A small-molecule ligand and the protein it binds are described below.
Small molecule (SMILES): CC(=O)N[C@@H]1[C@@H](O)[C@H](O)[C@@H](CO)O[C@H]1O

Binding-site contacts:
Ligand atom C3 contacts residue GLN161 of chain 1.A at 3.6 Å.
Ligand atom O5 contacts residue ASN110 of chain 1.A at 2.4 Å (h-bond).
Ligand atom O5 contacts residue ASN113 of chain 1.A at 4.0 Å.
Ligand atom O5 contacts residue PHE163 of chain 1.A at 3.7 Å.
Ligand atom C3 contacts residue ASN113 of chain 1.A at 4.3 Å.
Ligand atom O7 contacts residue ASN113 of chain 1.A at 4.4 Å.
Ligand atom O3 contacts residue ASN113 of chain 1.A at 4.4 Å.
Ligand atom C5 contacts residue PHE163 of chain 1.A at 4.2 Å (hydrophobic).
Ligand atom O7 contacts residue VAL115 of chain 1.A at 3.3 Å.
Ligand atom C1 contacts residue ASN113 of chain 1.A at 4.3 Å.
Ligand atom C4 contacts residue ASN110 of chain 1.A at 4.3 Å.
Ligand atom C1 contacts residue ASN110 of chain 1.A at 1.4 Å.
Ligand atom C2 contacts residue GLN161 of chain 1.A at 4.4 Å.
Ligand atom C2 contacts residue ASN113 of chain 1.A at 3.8 Å.
Ligand atom C8 contacts residue VAL108 of chain 1.A at 3.6 Å (hydrophobic).
Ligand atom C7 contacts residue ASN110 of chain 1.A at 4.1 Å.
Ligand atom C5 contacts residue ASN110 of chain 1.A at 3.7 Å.
Ligand atom C7 contacts residue VAL108 of chain 1.A at 4.1 Å (hydrophobic).
Ligand atom C4 contacts residue ASN113 of chain 1.A at 4.1 Å.
Ligand atom C7 contacts residue VAL115 of chain 1.A at 4.2 Å (hydrophobic).
Ligand atom C4 contacts residue GLN161 of chain 1.A at 3.7 Å.
Ligand atom C2 contacts residue ASN110 of chain 1.A at 2.5 Å.
Ligand atom O3 contacts residue GLN161 of chain 1.A at 2.5 Å (h-bond).
Ligand atom C3 contacts residue ASN110 of chain 1.A at 3.8 Å.
Ligand atom O7 contacts residue GLN161 of chain 1.A at 3.8 Å.
Ligand atom C6 contacts residue PHE163 of chain 1.A at 3.4 Å (hydrophobic).
Ligand atom O6 contacts residue PHE163 of chain 1.A at 4.1 Å.
Ligand atom N2 contacts residue ASN110 of chain 1.A at 2.9 Å (h-bond).
Ligand atom O4 contacts residue GLN161 of chain 1.A at 3.8 Å.
Ligand atom C8 contacts residue PHE145 of chain 1.A at 3.7 Å (hydrophobic).

Sequence of chain 1.A:
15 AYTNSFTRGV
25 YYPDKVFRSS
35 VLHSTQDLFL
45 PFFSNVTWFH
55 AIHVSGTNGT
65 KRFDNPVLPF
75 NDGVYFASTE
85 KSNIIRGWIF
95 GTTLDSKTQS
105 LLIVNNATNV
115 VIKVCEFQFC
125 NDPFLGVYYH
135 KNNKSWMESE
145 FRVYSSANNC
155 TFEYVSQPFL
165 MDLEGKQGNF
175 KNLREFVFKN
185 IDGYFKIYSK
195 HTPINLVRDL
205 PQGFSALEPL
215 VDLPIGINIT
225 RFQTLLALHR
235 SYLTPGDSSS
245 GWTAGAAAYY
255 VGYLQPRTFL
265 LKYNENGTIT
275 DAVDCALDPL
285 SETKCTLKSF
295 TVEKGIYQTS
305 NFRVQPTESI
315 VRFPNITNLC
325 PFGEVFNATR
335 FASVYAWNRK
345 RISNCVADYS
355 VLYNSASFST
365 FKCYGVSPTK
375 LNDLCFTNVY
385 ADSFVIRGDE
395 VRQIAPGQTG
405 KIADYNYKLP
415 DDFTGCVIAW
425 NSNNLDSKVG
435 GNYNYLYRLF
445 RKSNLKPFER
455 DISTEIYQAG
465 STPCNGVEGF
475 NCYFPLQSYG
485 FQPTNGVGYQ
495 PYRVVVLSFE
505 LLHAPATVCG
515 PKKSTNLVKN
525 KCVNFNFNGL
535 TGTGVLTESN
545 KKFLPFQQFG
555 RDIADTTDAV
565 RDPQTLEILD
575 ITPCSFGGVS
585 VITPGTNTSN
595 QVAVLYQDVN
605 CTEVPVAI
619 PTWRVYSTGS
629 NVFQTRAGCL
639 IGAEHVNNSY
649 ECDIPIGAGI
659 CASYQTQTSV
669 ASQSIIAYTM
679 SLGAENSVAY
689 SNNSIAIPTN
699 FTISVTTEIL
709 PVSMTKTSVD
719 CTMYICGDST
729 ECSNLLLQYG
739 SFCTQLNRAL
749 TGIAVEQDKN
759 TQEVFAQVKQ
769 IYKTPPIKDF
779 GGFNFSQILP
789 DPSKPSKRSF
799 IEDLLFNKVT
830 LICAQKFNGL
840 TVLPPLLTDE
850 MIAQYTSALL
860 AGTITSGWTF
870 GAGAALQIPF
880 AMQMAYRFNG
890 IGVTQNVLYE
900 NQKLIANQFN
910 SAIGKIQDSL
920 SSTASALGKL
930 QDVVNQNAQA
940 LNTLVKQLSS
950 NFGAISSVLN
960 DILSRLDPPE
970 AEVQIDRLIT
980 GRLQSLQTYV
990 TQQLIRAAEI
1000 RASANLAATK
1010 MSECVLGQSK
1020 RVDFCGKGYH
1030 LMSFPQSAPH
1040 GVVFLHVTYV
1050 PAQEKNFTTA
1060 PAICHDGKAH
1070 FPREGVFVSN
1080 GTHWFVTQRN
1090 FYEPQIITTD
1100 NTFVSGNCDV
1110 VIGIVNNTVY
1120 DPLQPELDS